This small molecule binds to this protein.
Small molecule (SMILES): CC1=NC(=O)N[C@H](c2ccc(F)cc2F)C1C(=O)N(C)C

Sequence of chain 1.A:
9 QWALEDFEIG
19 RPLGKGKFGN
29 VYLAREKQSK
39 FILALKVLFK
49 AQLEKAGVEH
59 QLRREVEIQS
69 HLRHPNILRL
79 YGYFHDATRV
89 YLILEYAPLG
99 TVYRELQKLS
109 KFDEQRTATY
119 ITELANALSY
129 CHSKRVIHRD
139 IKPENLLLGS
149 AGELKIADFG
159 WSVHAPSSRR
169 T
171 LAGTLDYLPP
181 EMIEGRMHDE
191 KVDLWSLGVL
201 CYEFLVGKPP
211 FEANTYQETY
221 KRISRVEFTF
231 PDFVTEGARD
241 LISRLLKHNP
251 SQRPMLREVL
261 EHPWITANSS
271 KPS

Binding-site contacts:
Ligand atom C6 contacts residue TYR81 of chain 1.A at 3.5 Å (hydrophobic).
Ligand atom C6 contacts residue LEU60 of chain 1.A at 4.4 Å (hydrophobic).
Ligand atom F2 contacts residue HIS83 of chain 1.A at 4.5 Å.
Ligand atom C11 contacts residue GLU57 of chain 1.A at 4.0 Å.
Ligand atom C10 contacts residue LEU60 of chain 1.A at 4.0 Å (hydrophobic).
Ligand atom C6 contacts residue HIS83 of chain 1.A at 4.2 Å.
Ligand atom N3 contacts residue HIS83 of chain 1.A at 4.0 Å.
Ligand atom C3 contacts residue TYR81 of chain 1.A at 4.3 Å (hydrophobic).
Ligand atom C12 contacts residue VAL88 of chain 1.A at 4.1 Å (hydrophobic).
Ligand atom N2 contacts residue TYR81 of chain 1.A at 3.5 Å.
Ligand atom C1 contacts residue TYR81 of chain 1.A at 3.3 Å (hydrophobic).
Ligand atom C10 contacts residue GLU57 of chain 1.A at 4.2 Å.
Ligand atom C2 contacts residue TYR81 of chain 1.A at 4.2 Å (hydrophobic).
Ligand atom C4 contacts residue TYR81 of chain 1.A at 3.7 Å (hydrophobic).
Ligand atom C5 contacts residue TYR81 of chain 1.A at 3.9 Å (hydrophobic).
Ligand atom C14 contacts residue HIS83 of chain 1.A at 3.9 Å.
Ligand atom F1 contacts residue LEU51 of chain 1.A at 4.3 Å.
Ligand atom C6 contacts residue VAL88 of chain 1.A at 3.5 Å (hydrophobic).
Ligand atom C13 contacts residue VAL88 of chain 1.A at 3.9 Å (hydrophobic).
Ligand atom F2 contacts residue LYS48 of chain 1.A at 3.3 Å.
Ligand atom C2 contacts residue HIS83 of chain 1.A at 4.4 Å.
Ligand atom C9 contacts residue ARG61 of chain 1.A at 3.7 Å.
Ligand atom O2 contacts residue HIS83 of chain 1.A at 4.2 Å.
Ligand atom F1 contacts residue GLU57 of chain 1.A at 3.0 Å.
Ligand atom O1 contacts residue TYR81 of chain 1.A at 3.6 Å.
Ligand atom C11 contacts residue ARG61 of chain 1.A at 4.5 Å.
Ligand atom N1 contacts residue HIS83 of chain 1.A at 4.1 Å.
Ligand atom F2 contacts residue VAL88 of chain 1.A at 3.3 Å.
Ligand atom C11 contacts residue LEU60 of chain 1.A at 3.6 Å (hydrophobic).
Ligand atom C12 contacts residue LEU60 of chain 1.A at 3.9 Å (hydrophobic).
Ligand atom C5 contacts residue VAL64 of chain 1.A at 4.0 Å (hydrophobic).
Ligand atom C13 contacts residue LEU60 of chain 1.A at 4.5 Å (hydrophobic).
Ligand atom C10 contacts residue ARG61 of chain 1.A at 3.5 Å.
Ligand atom F1 contacts residue LEU60 of chain 1.A at 3.7 Å.
Ligand atom C7 contacts residue HIS83 of chain 1.A at 4.2 Å.
Ligand atom C5 contacts residue LEU60 of chain 1.A at 4.1 Å (hydrophobic).